Sequence of chain 1.B:
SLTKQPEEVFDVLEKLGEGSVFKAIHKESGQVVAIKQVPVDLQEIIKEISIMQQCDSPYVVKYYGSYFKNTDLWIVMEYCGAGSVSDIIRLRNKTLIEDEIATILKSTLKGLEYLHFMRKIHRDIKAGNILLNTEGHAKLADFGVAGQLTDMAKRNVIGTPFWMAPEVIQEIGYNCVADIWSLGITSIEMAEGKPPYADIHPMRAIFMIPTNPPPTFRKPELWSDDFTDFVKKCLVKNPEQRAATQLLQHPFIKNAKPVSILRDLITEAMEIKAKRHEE

Binding-site contacts:
Ligand atom OAE contacts residue LYS284 of chain 1.B at 3.6 Å.
Ligand atom NAP contacts residue CYS88 of chain 1.B at 2.8 Å (h-bond).
Ligand atom OAF contacts residue LYS284 of chain 1.B at 3.3 Å.
Ligand atom CAJ contacts residue GLY91 of chain 1.B at 3.6 Å.
Ligand atom CAJ contacts residue GLY89 of chain 1.B at 3.6 Å.
Ligand atom OAD contacts residue ALA149 of chain 1.B at 3.9 Å.
Ligand atom N1 contacts residue TYR87 of chain 1.B at 3.7 Å.
Ligand atom CAT contacts residue GLY91 of chain 1.B at 3.8 Å.
Ligand atom CAH contacts residue CYS88 of chain 1.B at 3.1 Å (hydrophobic).
Ligand atom C6 contacts residue ALA40 of chain 1.B at 3.8 Å (hydrophobic).
Ligand atom CAH contacts residue GLY89 of chain 1.B at 3.6 Å.
Ligand atom CAK contacts residue LEU19 of chain 1.B at 3.6 Å (hydrophobic).
Ligand atom OAF contacts residue LEU19 of chain 1.B at 3.7 Å.
Ligand atom C5 contacts residue LEU139 of chain 1.B at 3.3 Å (hydrophobic).
Ligand atom NAZ contacts residue LEU139 of chain 1.B at 3.6 Å.
Ligand atom C6 contacts residue GLU86 of chain 1.B at 3.3 Å.
Ligand atom CAH contacts residue LEU19 of chain 1.B at 3.8 Å (hydrophobic).
Ligand atom CAA contacts residue GLU86 of chain 1.B at 3.5 Å.
Ligand atom N1 contacts residue LEU139 of chain 1.B at 3.7 Å.
Ligand atom CAB contacts residue VAL27 of chain 1.B at 3.9 Å (hydrophobic).
Ligand atom N1 contacts residue CYS88 of chain 1.B at 2.9 Å (h-bond).
Ligand atom CAR contacts residue CYS88 of chain 1.B at 3.3 Å (hydrophobic).
Ligand atom CAA contacts residue ALA40 of chain 1.B at 3.7 Å (hydrophobic).
Ligand atom SAQ contacts residue ALA149 of chain 1.B at 3.6 Å.
Ligand atom CAI contacts residue LEU19 of chain 1.B at 3.6 Å (hydrophobic).
Ligand atom CAK contacts residue GLY91 of chain 1.B at 3.8 Å.
Ligand atom CAK contacts residue ASP95 of chain 1.B at 3.4 Å.
Ligand atom NAC contacts residue ASP95 of chain 1.B at 3.1 Å (salt-bridge).
Ligand atom CAG contacts residue GLY136 of chain 1.B at 3.6 Å.
Ligand atom CAR contacts residue LEU19 of chain 1.B at 3.8 Å (hydrophobic).
Ligand atom NAC contacts residue ARG98 of chain 1.B at 3.8 Å.
Ligand atom CAI contacts residue GLY91 of chain 1.B at 3.7 Å.
Ligand atom CAG contacts residue ASN137 of chain 1.B at 3.7 Å.
Ligand atom C2 contacts residue CYS88 of chain 1.B at 3.7 Å (hydrophobic).
Ligand atom C6 contacts residue CYS88 of chain 1.B at 3.7 Å (hydrophobic).
Ligand atom CAH contacts residue TYR87 of chain 1.B at 3.9 Å (hydrophobic).
Ligand atom C6 contacts residue LEU139 of chain 1.B at 3.2 Å (hydrophobic).
Ligand atom CAA contacts residue MET85 of chain 1.B at 3.7 Å (hydrophobic).
Ligand atom CAR contacts residue GLY91 of chain 1.B at 3.5 Å.
Ligand atom CAH contacts residue GLY91 of chain 1.B at 3.5 Å.

A protein and the small-molecule ligand that binds it are described below.
Small molecule (SMILES): CN1C(=O)c2sccc2N(C)c2nc(Nc3ccc(S(N)(=O)=O)cc3)ncc21